Sequence of chain 1.A:
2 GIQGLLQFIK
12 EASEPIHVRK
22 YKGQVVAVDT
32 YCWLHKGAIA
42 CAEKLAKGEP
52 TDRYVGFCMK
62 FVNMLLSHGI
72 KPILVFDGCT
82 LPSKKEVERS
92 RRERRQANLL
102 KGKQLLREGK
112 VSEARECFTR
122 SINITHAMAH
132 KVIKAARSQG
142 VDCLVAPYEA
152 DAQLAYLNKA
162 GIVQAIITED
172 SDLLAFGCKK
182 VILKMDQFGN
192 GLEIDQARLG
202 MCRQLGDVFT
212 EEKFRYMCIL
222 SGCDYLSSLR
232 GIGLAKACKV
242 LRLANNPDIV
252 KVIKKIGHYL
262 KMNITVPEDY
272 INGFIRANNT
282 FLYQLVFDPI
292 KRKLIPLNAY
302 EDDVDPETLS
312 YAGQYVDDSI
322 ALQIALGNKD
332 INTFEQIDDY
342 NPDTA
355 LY

Binding-site contacts:
Ligand atom O2 contacts residue TYR32 of chain 1.A at 3.9 Å.
Ligand atom P contacts residue MN1 of chain 1.E at 3.3 Å.
Ligand atom C2' contacts residue ARG92 of chain 1.A at 3.9 Å.
Ligand atom N4 contacts residue TYR32 of chain 1.A at 3.4 Å (h-bond).
Ligand atom OP1 contacts residue LEU7 of chain 1.A at 3.6 Å.
Ligand atom N3 contacts residue TYR32 of chain 1.A at 2.9 Å (h-bond).
Ligand atom OP3 contacts residue MN1 of chain 1.H at 2.0 Å.
Ligand atom OP1 contacts residue ASP171 of chain 1.A at 3.4 Å (salt-bridge).
Ligand atom OP3 contacts residue MN1 of chain 1.E at 4.0 Å.
Ligand atom OP1 contacts residue MN1 of chain 1.E at 2.1 Å.
Ligand atom OP1 contacts residue MN1 of chain 1.D at 2.4 Å.
Ligand atom OP1 contacts residue LYS185 of chain 1.A at 3.2 Å.
Ligand atom C5' contacts residue TYR32 of chain 1.A at 3.9 Å (hydrophobic).
Ligand atom C5 contacts residue TYR32 of chain 1.A at 2.8 Å (hydrophobic).
Ligand atom OP1 contacts residue ASP225 of chain 1.A at 2.8 Å (salt-bridge).
Ligand atom C5 contacts residue ARG92 of chain 1.A at 3.5 Å.
Ligand atom OP3 contacts residue ASP152 of chain 1.A at 3.2 Å (salt-bridge).
Ligand atom OP2 contacts residue MN1 of chain 1.H at 3.4 Å.
Ligand atom P contacts residue MN1 of chain 1.H at 3.3 Å.
Ligand atom O5' contacts residue MN1 of chain 1.D at 3.6 Å.
Ligand atom OP2 contacts residue LYS85 of chain 1.A at 3.3 Å (salt-bridge).
Ligand atom C6 contacts residue ARG92 of chain 1.A at 3.6 Å.
Ligand atom N4 contacts residue ARG96 of chain 1.A at 3.4 Å (salt-bridge).
Ligand atom P contacts residue ASP171 of chain 1.A at 3.3 Å.
Ligand atom OP3 contacts residue ASP171 of chain 1.A at 2.7 Å (salt-bridge).
Ligand atom O5' contacts residue ASP171 of chain 1.A at 3.1 Å (salt-bridge).
Ligand atom O5' contacts residue MN1 of chain 1.E at 3.6 Å.
Ligand atom P contacts residue MN1 of chain 1.D at 2.8 Å.
Ligand atom OP1 contacts residue ASP173 of chain 1.A at 3.3 Å (salt-bridge).
Ligand atom OP1 contacts residue ASP171 of chain 1.A at 3.7 Å.
Ligand atom OP3 contacts residue MN1 of chain 1.D at 2.2 Å.
Ligand atom C4 contacts residue TYR32 of chain 1.A at 2.7 Å (hydrophobic).
Ligand atom OP1 contacts residue LYS85 of chain 1.A at 3.9 Å.
Ligand atom C6 contacts residue TYR32 of chain 1.A at 3.0 Å (hydrophobic).
Ligand atom O4' contacts residue TYR32 of chain 1.A at 3.3 Å.
Ligand atom C2 contacts residue TYR32 of chain 1.A at 3.1 Å (hydrophobic).
Ligand atom C5' contacts residue GLU170 of chain 1.A at 4.0 Å.
Ligand atom P contacts residue LYS85 of chain 1.A at 3.9 Å.
Ligand atom OP2 contacts residue ARG92 of chain 1.A at 3.9 Å.
Ligand atom N1 contacts residue TYR32 of chain 1.A at 3.1 Å (h-bond).

A small-molecule ligand and the protein it binds are described below.
Small molecule (SMILES): Cc1cn([C@H]2C[C@H](O[P](=O)(O)OC[C@H]3O[C@@H](n4cnc5c(N)ncnc54)C[C@@H]3O[P](=O)(O)OC[C@H]3O[C@@H](n4cnc5c(=O)nc(N)[nH]c54)C[C@@H]3O[P](=O)(O)OC[C@H]3O[C@@H](n4ccc(N)nc4=O)C[C@@H]3O[P](=O)(O)OC[C@H]3O[C@@H](n4cnc5c(=O)nc(N)[nH]c54)C[C@@H]3O)[C@@H](CO[P](=O)(O)O[C@H]3C[C@H](n4ccc(N)nc4=O)O[C@@H]3CO[P](=O)(O)O[C@H]3C[C@H](n4cnc5c(N)ncnc54)O[C@@H]3CO[P](=O)(O)O[C@H]3C[C@H](n4cnc5c(=O)nc(N)[nH]c54)O[C@@H]3CO[P](=O)(O)O[C@H]3C[C@H](n4ccc(N)nc4=O)O[C@@H]3COP(=O)(O)O)O2)c(=O)[nH]c1=O